Binding-site contacts:
Ligand atom C14 contacts residue ARG155 of chain 2.A at 3.5 Å.
Ligand atom O1 contacts residue TRP87 of chain 2.A at 3.7 Å.
Ligand atom C21 contacts residue TYR56 of chain 2.A at 3.5 Å (hydrophobic).
Ligand atom C17 contacts residue ARG155 of chain 2.A at 4.1 Å.
Ligand atom C17 contacts residue NDP1 of chain 2.B at 3.2 Å.
Ligand atom C16 contacts residue NDP1 of chain 2.B at 3.4 Å.
Ligand atom C20 contacts residue NDP1 of chain 2.B at 3.0 Å.
Ligand atom C14 contacts residue TRP87 of chain 2.A at 4.2 Å (hydrophobic).
Ligand atom C17 contacts residue ASN124 of chain 2.A at 4.2 Å.
Ligand atom C12 contacts residue TRP87 of chain 2.A at 3.6 Å (hydrophobic).
Ligand atom C9 contacts residue TRP87 of chain 2.A at 3.9 Å (hydrophobic).
Ligand atom C3 contacts residue TRP87 of chain 2.A at 3.7 Å (hydrophobic).
Ligand atom C20 contacts residue ASN124 of chain 2.A at 4.0 Å.
Ligand atom C5 contacts residue TRP87 of chain 2.A at 4.3 Å (hydrophobic).
Ligand atom C2 contacts residue TRP87 of chain 2.A at 3.8 Å (hydrophobic).
Ligand atom C1 contacts residue TRP87 of chain 2.A at 3.9 Å (hydrophobic).
Ligand atom O4 contacts residue TYR56 of chain 2.A at 3.0 Å (h-bond).
Ligand atom O3 contacts residue ASN124 of chain 2.A at 3.2 Å (h-bond).
Ligand atom O4 contacts residue LYS84 of chain 2.A at 3.5 Å.
Ligand atom C18 contacts residue TRP23 of chain 2.A at 3.8 Å (hydrophobic).
Ligand atom O5 contacts residue NDP1 of chain 2.B at 3.0 Å.
Ligand atom C16 contacts residue ARG155 of chain 2.A at 3.8 Å.
Ligand atom O3 contacts residue TRP87 of chain 2.A at 4.1 Å.
Ligand atom C15 contacts residue ARG155 of chain 2.A at 3.2 Å.
Ligand atom O1 contacts residue ARG95 of chain 2.A at 3.9 Å.
Ligand atom O4 contacts residue ASN124 of chain 2.A at 3.3 Å (h-bond).
Ligand atom O4 contacts residue NDP1 of chain 2.B at 3.1 Å (h-bond).
Ligand atom C1 contacts residue VAL55 of chain 2.A at 4.1 Å (hydrophobic).
Ligand atom O3 contacts residue ARG155 of chain 2.A at 3.3 Å (salt-bridge).
Ligand atom O2 contacts residue VAL55 of chain 2.A at 3.6 Å.
Ligand atom O5 contacts residue TRP23 of chain 2.A at 3.1 Å.
Ligand atom C21 contacts residue NDP1 of chain 2.B at 2.3 Å.
Ligand atom C11 contacts residue TRP87 of chain 2.A at 3.9 Å (hydrophobic).
Ligand atom O5 contacts residue TYR56 of chain 2.A at 2.6 Å (h-bond).
Ligand atom C12 contacts residue VAL55 of chain 2.A at 4.0 Å (hydrophobic).
Ligand atom C20 contacts residue TYR56 of chain 2.A at 3.7 Å (hydrophobic).
Ligand atom C4 contacts residue TRP87 of chain 2.A at 4.2 Å (hydrophobic).
Ligand atom C21 contacts residue TRP23 of chain 2.A at 3.9 Å (hydrophobic).
Ligand atom O3 contacts residue NDP1 of chain 2.B at 2.7 Å (h-bond).
Ligand atom C11 contacts residue VAL55 of chain 2.A at 4.0 Å (hydrophobic).

This protein binds this small molecule.
Small molecule (SMILES): C[C@]12C=CC(=O)C=C1CC[C@@H]1[C@@H]2C(=O)C[C@@]2(C)[C@H]1CC[C@]2(O)C(O)=CO

Sequence of chain 2.A:
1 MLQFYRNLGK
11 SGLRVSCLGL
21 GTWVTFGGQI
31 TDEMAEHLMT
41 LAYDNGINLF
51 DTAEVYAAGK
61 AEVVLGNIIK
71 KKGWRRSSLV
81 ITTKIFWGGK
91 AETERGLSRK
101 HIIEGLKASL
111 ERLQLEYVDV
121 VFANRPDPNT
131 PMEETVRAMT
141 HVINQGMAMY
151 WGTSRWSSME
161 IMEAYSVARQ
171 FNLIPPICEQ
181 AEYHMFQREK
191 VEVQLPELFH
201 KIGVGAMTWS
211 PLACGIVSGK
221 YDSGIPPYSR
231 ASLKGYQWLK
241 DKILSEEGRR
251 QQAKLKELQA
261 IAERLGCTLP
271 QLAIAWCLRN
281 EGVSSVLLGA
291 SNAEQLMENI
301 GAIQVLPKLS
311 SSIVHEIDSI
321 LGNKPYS